Binding-site contacts:
Ligand atom C7 contacts residue LEU434 of chain 1.H at 3.7 Å (hydrophobic).
Ligand atom C11 contacts residue ASN437 of chain 1.H at 3.2 Å.
Ligand atom O contacts residue TYR377 of chain 1.H at 3.4 Å.
Ligand atom C24 contacts residue ARG1246 of chain 1.H at 3.2 Å.
Ligand atom C16 contacts residue ASN437 of chain 1.H at 3.8 Å.
Ligand atom C10 contacts residue AJP1 of chain 1.JB at 3.2 Å.
Ligand atom C12 contacts residue LEU592 of chain 1.H at 3.6 Å (hydrophobic).
Ligand atom C9 contacts residue TYR377 of chain 1.H at 3.2 Å (hydrophobic).
Ligand atom C17 contacts residue LEU434 of chain 1.H at 3.7 Å (hydrophobic).
Ligand atom C26 contacts residue GLU1249 of chain 1.H at 3.5 Å.
Ligand atom C25 contacts residue ARG1300 of chain 1.H at 3.7 Å.
Ligand atom C15 contacts residue LEU434 of chain 1.H at 3.8 Å (hydrophobic).
Ligand atom C14 contacts residue AJP1 of chain 1.JB at 3.7 Å.
Ligand atom C4 contacts residue AJP1 of chain 1.JB at 3.8 Å.
Ligand atom C16 contacts residue LEU434 of chain 1.H at 3.7 Å (hydrophobic).
Ligand atom C23 contacts residue ARG1246 of chain 1.H at 3.2 Å.
Ligand atom N1 contacts residue LEU434 of chain 1.H at 3.7 Å.
Ligand atom C13 contacts residue TYR377 of chain 1.H at 3.7 Å (hydrophobic).
Ligand atom C contacts residue AJP1 of chain 1.JB at 3.6 Å.
Ligand atom C21 contacts residue ARG1246 of chain 1.H at 3.0 Å.
Ligand atom C12 contacts residue TYR377 of chain 1.H at 3.3 Å (hydrophobic).
Ligand atom C5 contacts residue ASN437 of chain 1.H at 3.5 Å.
Ligand atom C20 contacts residue ILE381 of chain 1.H at 3.4 Å (hydrophobic).
Ligand atom C11 contacts residue LEU434 of chain 1.H at 3.7 Å (hydrophobic).
Ligand atom C20 contacts residue TRP430 of chain 1.H at 3.7 Å (hydrophobic).
Ligand atom C25 contacts residue GLU1249 of chain 1.H at 3.7 Å.
Ligand atom O contacts residue ASN437 of chain 1.H at 2.9 Å (h-bond).
Ligand atom C3 contacts residue AJP1 of chain 1.JB at 3.7 Å.
Ligand atom O1 contacts residue ARG1246 of chain 1.H at 2.6 Å (salt-bridge).
Ligand atom C3 contacts residue TRP430 of chain 1.H at 3.8 Å (hydrophobic).
Ligand atom C12 contacts residue ASN437 of chain 1.H at 3.5 Å.
Ligand atom C2 contacts residue AJP1 of chain 1.JB at 3.5 Å.
Ligand atom C14 contacts residue LEU434 of chain 1.H at 3.7 Å (hydrophobic).
Ligand atom O2 contacts residue ASN1245 of chain 1.H at 3.1 Å (h-bond).
Ligand atom O2 contacts residue ARG1246 of chain 1.H at 2.5 Å (salt-bridge).
Ligand atom C15 contacts residue VAL596 of chain 1.H at 3.5 Å (hydrophobic).
Ligand atom C14 contacts residue SER595 of chain 1.H at 3.8 Å.
Ligand atom C22 contacts residue TRP430 of chain 1.H at 3.6 Å (hydrophobic).
Ligand atom C22 contacts residue ILE381 of chain 1.H at 3.5 Å (hydrophobic).
Ligand atom C8 contacts residue LEU592 of chain 1.H at 3.7 Å (hydrophobic).

Sequence of chain 1.H:
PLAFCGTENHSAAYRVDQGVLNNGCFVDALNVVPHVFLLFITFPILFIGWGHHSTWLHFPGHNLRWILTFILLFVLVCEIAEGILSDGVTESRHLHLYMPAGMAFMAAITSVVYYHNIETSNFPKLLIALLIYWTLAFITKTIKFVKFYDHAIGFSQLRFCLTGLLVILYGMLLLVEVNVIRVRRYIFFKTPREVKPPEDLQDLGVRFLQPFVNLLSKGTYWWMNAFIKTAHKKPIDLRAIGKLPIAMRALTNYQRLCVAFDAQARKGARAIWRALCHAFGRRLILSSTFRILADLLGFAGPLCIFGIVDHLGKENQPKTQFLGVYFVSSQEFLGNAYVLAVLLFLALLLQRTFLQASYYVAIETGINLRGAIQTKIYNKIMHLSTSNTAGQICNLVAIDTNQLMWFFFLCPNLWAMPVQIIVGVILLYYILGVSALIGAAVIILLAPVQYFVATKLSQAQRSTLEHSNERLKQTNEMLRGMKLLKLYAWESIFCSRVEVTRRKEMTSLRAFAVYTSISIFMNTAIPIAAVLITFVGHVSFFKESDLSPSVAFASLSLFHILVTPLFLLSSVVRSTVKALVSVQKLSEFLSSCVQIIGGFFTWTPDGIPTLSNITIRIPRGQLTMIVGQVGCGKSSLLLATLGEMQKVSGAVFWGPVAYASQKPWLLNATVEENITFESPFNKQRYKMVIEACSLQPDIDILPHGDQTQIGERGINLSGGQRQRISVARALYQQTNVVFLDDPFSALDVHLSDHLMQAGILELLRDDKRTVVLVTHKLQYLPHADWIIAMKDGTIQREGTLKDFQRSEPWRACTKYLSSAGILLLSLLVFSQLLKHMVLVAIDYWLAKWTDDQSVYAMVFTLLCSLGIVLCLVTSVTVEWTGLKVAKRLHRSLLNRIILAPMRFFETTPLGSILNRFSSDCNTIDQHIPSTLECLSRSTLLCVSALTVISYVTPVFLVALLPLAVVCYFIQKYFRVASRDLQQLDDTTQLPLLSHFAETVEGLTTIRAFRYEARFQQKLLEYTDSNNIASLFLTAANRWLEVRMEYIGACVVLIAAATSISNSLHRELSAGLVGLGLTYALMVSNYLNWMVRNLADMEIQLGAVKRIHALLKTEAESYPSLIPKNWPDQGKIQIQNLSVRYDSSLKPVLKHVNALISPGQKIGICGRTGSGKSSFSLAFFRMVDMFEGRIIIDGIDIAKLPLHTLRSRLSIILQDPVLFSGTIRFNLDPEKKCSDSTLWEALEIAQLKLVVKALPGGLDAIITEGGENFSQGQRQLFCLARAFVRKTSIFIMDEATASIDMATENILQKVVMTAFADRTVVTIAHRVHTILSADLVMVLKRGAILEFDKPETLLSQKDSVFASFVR

A small-molecule ligand and the protein it binds are described below.
Small molecule (SMILES): CCOc1cc(CC(=O)N[C@@H](CC(C)C)c2ccccc2N2CCCCC2)ccc1C(=O)O